Sequence of chain 1.B:
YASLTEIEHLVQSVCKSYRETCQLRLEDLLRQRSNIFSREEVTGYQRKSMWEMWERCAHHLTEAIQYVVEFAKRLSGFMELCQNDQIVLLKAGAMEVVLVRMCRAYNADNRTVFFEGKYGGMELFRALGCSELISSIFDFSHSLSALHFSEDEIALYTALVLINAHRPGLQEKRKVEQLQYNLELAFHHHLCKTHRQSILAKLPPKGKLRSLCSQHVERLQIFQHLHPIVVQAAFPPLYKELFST

A protein and the small-molecule ligand that binds it are described below.
Small molecule (SMILES): C[N+](C)(CCCS(=O)(=O)[O-])Cc1ccccc1

Binding-site contacts:
Ligand atom O14 contacts residue VAL246 of chain 1.B at 3.1 Å (h-bond).
Ligand atom C5 contacts residue TRP67 of chain 1.B at 4.4 Å (hydrophobic).
Ligand atom C12 contacts residue VAL246 of chain 1.B at 3.8 Å (hydrophobic).
Ligand atom C2 contacts residue TRP67 of chain 1.B at 3.6 Å (hydrophobic).
Ligand atom C10 contacts residue ILE245 of chain 1.B at 4.2 Å (hydrophobic).
Ligand atom O14 contacts residue HIS243 of chain 1.B at 3.4 Å.
Ligand atom O16 contacts residue LEU242 of chain 1.B at 3.5 Å (h-bond).
Ligand atom S11 contacts residue ILE245 of chain 1.B at 3.9 Å.
Ligand atom C4 contacts residue TRP67 of chain 1.B at 4.3 Å (hydrophobic).
Ligand atom S11 contacts residue PRO244 of chain 1.B at 4.2 Å.
Ligand atom S11 contacts residue HIS243 of chain 1.B at 3.8 Å.
Ligand atom N8 contacts residue TRP67 of chain 1.B at 3.9 Å.
Ligand atom O15 contacts residue ILE245 of chain 1.B at 3.1 Å.
Ligand atom O14 contacts residue ILE245 of chain 1.B at 3.4 Å (h-bond).
Ligand atom O16 contacts residue HIS243 of chain 1.B at 2.8 Å (h-bond).
Ligand atom O14 contacts residue PRO244 of chain 1.B at 3.9 Å.
Ligand atom O15 contacts residue VAL246 of chain 1.B at 4.4 Å.
Ligand atom O15 contacts residue PRO244 of chain 1.B at 3.5 Å.
Ligand atom O16 contacts residue PRO244 of chain 1.B at 4.1 Å.
Ligand atom C1 contacts residue TRP67 of chain 1.B at 4.3 Å (hydrophobic).
Ligand atom C3 contacts residue TRP67 of chain 1.B at 3.7 Å (hydrophobic).
Ligand atom O15 contacts residue HIS243 of chain 1.B at 3.9 Å.
Ligand atom C12 contacts residue TRP67 of chain 1.B at 3.5 Å (hydrophobic).
Ligand atom S11 contacts residue VAL246 of chain 1.B at 4.3 Å.
Ligand atom C17 contacts residue VAL246 of chain 1.B at 4.1 Å (hydrophobic).